The small molecule below binds the protein below.
Small molecule (SMILES): CCc1c(C(=O)O)c(S(N)(=O)=O)c(CC)n1C

Sequence of chain 1.A:
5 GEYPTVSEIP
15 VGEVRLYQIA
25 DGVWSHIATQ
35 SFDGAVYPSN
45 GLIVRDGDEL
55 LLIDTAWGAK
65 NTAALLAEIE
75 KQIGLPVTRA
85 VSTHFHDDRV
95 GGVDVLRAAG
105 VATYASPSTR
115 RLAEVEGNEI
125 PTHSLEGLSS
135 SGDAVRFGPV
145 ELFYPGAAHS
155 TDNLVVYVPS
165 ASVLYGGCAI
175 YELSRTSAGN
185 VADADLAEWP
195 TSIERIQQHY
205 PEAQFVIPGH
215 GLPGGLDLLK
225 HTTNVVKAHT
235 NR

Binding-site contacts:
Ligand atom C10 contacts residue ZN1 of chain 1.C at 3.1 Å.
Ligand atom S1 contacts residue ZN1 of chain 1.G at 2.9 Å.
Ligand atom O3 contacts residue HIS153 of chain 1.A at 3.1 Å.
Ligand atom N2 contacts residue ASP92 of chain 1.A at 2.8 Å (salt-bridge).
Ligand atom O2 contacts residue ASN184 of chain 1.A at 3.0 Å (h-bond).
Ligand atom C10 contacts residue HIS214 of chain 1.A at 3.5 Å.
Ligand atom C9 contacts residue TYR41 of chain 1.A at 3.4 Å (hydrophobic).
Ligand atom N2 contacts residue HIS90 of chain 1.A at 3.3 Å (h-bond).
Ligand atom O3 contacts residue ZN1 of chain 1.C at 2.2 Å.
Ligand atom S1 contacts residue ZN1 of chain 1.C at 3.1 Å.
Ligand atom N2 contacts residue ZN1 of chain 1.G at 2.0 Å.
Ligand atom O4 contacts residue ASN184 of chain 1.A at 2.9 Å (h-bond).
Ligand atom C3 contacts residue ZN1 of chain 1.C at 3.2 Å.
Ligand atom O1 contacts residue ASP92 of chain 1.A at 3.5 Å (salt-bridge).
Ligand atom C5 contacts residue TRP61 of chain 1.A at 3.8 Å (hydrophobic).
Ligand atom S1 contacts residue HIS90 of chain 1.A at 3.5 Å (h-bond).
Ligand atom C10 contacts residue HIS153 of chain 1.A at 3.5 Å.
Ligand atom N2 contacts residue ZN1 of chain 1.C at 2.2 Å.
Ligand atom N2 contacts residue HIS88 of chain 1.A at 3.4 Å (h-bond).
Ligand atom O1 contacts residue ZN1 of chain 1.G at 3.5 Å.
Ligand atom O2 contacts residue HIS90 of chain 1.A at 3.2 Å (h-bond).
Ligand atom N2 contacts residue CYS172 of chain 1.A at 3.7 Å.
Ligand atom C2 contacts residue ZN1 of chain 1.C at 3.1 Å.
Ligand atom O3 contacts residue HIS214 of chain 1.A at 3.0 Å (h-bond).
Ligand atom C4 contacts residue HIS214 of chain 1.A at 3.6 Å.
Ligand atom S1 contacts residue ASP92 of chain 1.A at 3.7 Å.
Ligand atom C2 contacts residue HIS214 of chain 1.A at 3.7 Å.
Ligand atom C6 contacts residue TRP61 of chain 1.A at 3.7 Å (hydrophobic).
Ligand atom C8 contacts residue TYR41 of chain 1.A at 3.8 Å (hydrophobic).
Ligand atom O2 contacts residue ZN1 of chain 1.G at 2.9 Å.
Ligand atom C9 contacts residue ARG179 of chain 1.A at 3.8 Å.
Ligand atom O4 contacts residue HIS153 of chain 1.A at 3.7 Å.
Ligand atom O4 contacts residue GLY183 of chain 1.A at 3.6 Å.
Ligand atom C3 contacts residue HIS214 of chain 1.A at 3.4 Å.
Ligand atom O2 contacts residue HIS153 of chain 1.A at 3.1 Å.
Ligand atom O3 contacts residue CYS172 of chain 1.A at 3.5 Å.
Ligand atom C5 contacts residue TYR41 of chain 1.A at 3.5 Å (hydrophobic).
Ligand atom O1 contacts residue HIS90 of chain 1.A at 3.4 Å (h-bond).
Ligand atom N2 contacts residue HIS153 of chain 1.A at 3.4 Å (h-bond).
Ligand atom C7 contacts residue PHE36 of chain 1.A at 3.4 Å (hydrophobic).